Sequence of chain 1.B:
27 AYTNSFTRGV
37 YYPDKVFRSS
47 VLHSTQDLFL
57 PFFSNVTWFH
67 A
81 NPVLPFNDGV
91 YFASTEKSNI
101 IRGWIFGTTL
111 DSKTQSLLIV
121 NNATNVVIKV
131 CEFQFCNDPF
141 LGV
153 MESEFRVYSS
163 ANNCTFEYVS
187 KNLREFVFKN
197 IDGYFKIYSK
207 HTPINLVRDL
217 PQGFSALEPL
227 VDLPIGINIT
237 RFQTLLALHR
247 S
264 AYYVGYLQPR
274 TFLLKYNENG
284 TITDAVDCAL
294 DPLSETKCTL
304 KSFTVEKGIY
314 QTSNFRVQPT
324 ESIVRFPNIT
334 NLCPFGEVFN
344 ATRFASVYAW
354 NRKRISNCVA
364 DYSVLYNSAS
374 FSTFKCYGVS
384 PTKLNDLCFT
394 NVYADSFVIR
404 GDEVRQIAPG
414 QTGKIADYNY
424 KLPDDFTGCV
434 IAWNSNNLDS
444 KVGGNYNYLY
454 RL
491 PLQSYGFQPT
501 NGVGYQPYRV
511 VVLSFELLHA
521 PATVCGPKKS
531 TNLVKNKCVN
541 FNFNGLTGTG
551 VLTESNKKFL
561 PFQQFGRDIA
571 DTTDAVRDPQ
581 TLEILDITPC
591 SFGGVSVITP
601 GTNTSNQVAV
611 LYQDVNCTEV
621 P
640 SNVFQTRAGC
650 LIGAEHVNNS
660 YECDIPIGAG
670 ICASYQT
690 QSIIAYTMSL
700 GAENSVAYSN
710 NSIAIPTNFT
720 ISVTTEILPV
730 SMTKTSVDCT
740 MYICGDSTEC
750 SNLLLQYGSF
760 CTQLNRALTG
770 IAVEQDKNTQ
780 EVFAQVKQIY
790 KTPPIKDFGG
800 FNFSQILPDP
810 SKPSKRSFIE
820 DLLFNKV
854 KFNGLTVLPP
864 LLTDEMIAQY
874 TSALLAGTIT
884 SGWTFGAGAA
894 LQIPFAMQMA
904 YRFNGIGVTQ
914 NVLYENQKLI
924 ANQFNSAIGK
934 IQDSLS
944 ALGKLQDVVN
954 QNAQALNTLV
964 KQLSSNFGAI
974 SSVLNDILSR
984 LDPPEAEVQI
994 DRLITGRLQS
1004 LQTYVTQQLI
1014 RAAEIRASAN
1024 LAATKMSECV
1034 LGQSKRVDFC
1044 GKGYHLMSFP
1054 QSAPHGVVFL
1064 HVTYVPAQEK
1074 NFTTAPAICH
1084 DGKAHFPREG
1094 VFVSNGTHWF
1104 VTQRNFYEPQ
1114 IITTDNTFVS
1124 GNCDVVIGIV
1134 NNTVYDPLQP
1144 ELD

The small molecule below binds the protein below.
Small molecule (SMILES): CC(=O)N[C@@H]1[C@@H](O)[C@H](O)[C@@H](CO)O[C@H]1O

Binding-site contacts:
Ligand atom O5 contacts residue ASN234 of chain 1.B at 2.3 Å (h-bond).
Ligand atom C7 contacts residue ASN234 of chain 1.B at 4.1 Å.
Ligand atom C8 contacts residue ASN234 of chain 1.B at 4.5 Å.
Ligand atom C3 contacts residue ASN234 of chain 1.B at 3.8 Å.
Ligand atom C5 contacts residue ASN234 of chain 1.B at 3.6 Å.
Ligand atom C2 contacts residue ASN234 of chain 1.B at 2.5 Å.
Ligand atom C8 contacts residue GLY232 of chain 1.B at 4.0 Å.
Ligand atom N2 contacts residue ASN234 of chain 1.B at 3.0 Å (h-bond).
Ligand atom C4 contacts residue ASN234 of chain 1.B at 4.2 Å.
Ligand atom C1 contacts residue ASN234 of chain 1.B at 1.4 Å.